Sequence of chain 6.C:
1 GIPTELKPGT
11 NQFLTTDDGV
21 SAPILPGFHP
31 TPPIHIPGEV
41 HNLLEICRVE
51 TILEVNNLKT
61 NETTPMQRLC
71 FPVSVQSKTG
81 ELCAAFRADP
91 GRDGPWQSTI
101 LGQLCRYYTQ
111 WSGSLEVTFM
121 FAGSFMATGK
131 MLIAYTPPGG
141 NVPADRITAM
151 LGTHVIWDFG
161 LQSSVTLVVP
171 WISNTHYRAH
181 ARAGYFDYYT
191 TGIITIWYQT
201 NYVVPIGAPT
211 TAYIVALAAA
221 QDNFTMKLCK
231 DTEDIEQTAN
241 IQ

Binding-site contacts:
Ligand atom CAM contacts residue TYR155 of chain 10.A at 3.9 Å (hydrophobic).
Ligand atom CAP contacts residue LEU113 of chain 10.A at 3.6 Å (hydrophobic).
Ligand atom CAQ contacts residue LEU113 of chain 10.A at 3.6 Å (hydrophobic).
Ligand atom CAS contacts residue TYR201 of chain 10.A at 3.9 Å (hydrophobic).
Ligand atom CAI contacts residue PHE135 of chain 10.A at 3.5 Å (hydrophobic).
Ligand atom CBA contacts residue ASN228 of chain 10.A at 3.7 Å.
Ligand atom CAJ contacts residue TYR155 of chain 10.A at 3.5 Å (hydrophobic).
Ligand atom NBD contacts residue ASN228 of chain 10.A at 3.7 Å.
Ligand atom CAF contacts residue ASP112 of chain 10.A at 3.9 Å.
Ligand atom CBB contacts residue LEU113 of chain 10.A at 3.7 Å (hydrophobic).
Ligand atom CBA contacts residue TRP203 of chain 10.A at 3.8 Å (hydrophobic).
Ligand atom CAD contacts residue PHE137 of chain 10.A at 3.9 Å (hydrophobic).
Ligand atom OAC contacts residue ASP112 of chain 10.A at 3.8 Å.
Ligand atom OAW contacts residue MET195 of chain 10.A at 3.4 Å.
Ligand atom NAU contacts residue MET114 of chain 10.A at 3.9 Å.
Ligand atom CAX contacts residue ASN228 of chain 10.A at 3.8 Å.
Ligand atom CAG contacts residue ASN228 of chain 10.A at 3.3 Å.
Ligand atom CAG contacts residue TRP203 of chain 10.A at 3.7 Å (hydrophobic).
Ligand atom CAR contacts residue TYR201 of chain 10.A at 3.5 Å (hydrophobic).
Ligand atom CAA contacts residue PRO177 of chain 10.A at 3.2 Å (hydrophobic).
Ligand atom CAG contacts residue GLN202 of chain 10.A at 3.5 Å.
Ligand atom CAZ contacts residue ILE111 of chain 10.A at 3.9 Å (hydrophobic).
Ligand atom CAN contacts residue ILE111 of chain 10.A at 3.8 Å (hydrophobic).
Ligand atom CAK contacts residue PHE135 of chain 10.A at 3.3 Å (hydrophobic).
Ligand atom CAF contacts residue MET114 of chain 10.A at 3.1 Å (hydrophobic).
Ligand atom CAN contacts residue PHE135 of chain 10.A at 3.8 Å (hydrophobic).
Ligand atom CAE contacts residue ASN228 of chain 10.A at 3.6 Å.
Ligand atom CAA contacts residue VAL179 of chain 10.A at 3.5 Å (hydrophobic).
Ligand atom CAL contacts residue TYR155 of chain 10.A at 3.4 Å (hydrophobic).
Ligand atom CAH contacts residue MET114 of chain 10.A at 3.5 Å (hydrophobic).
Ligand atom NAT contacts residue TYR155 of chain 10.A at 3.9 Å.
Ligand atom CAL contacts residue ILE111 of chain 10.A at 3.9 Å (hydrophobic).
Ligand atom CAR contacts residue ASN228 of chain 10.A at 3.7 Å.
Ligand atom OAC contacts residue LEU113 of chain 10.A at 3.4 Å (h-bond).
Ligand atom NBD contacts residue TRP203 of chain 10.A at 3.6 Å.
Ligand atom CAS contacts residue ASN228 of chain 10.A at 3.5 Å.
Ligand atom CAS contacts residue TRP203 of chain 10.A at 3.4 Å (hydrophobic).
Ligand atom CAO contacts residue MET230 of chain 10.A at 3.6 Å (hydrophobic).
Ligand atom NBC contacts residue ASN228 of chain 10.A at 3.7 Å.
Ligand atom CAE contacts residue GLN202 of chain 10.A at 3.6 Å.

Sequence of chain 10.A:
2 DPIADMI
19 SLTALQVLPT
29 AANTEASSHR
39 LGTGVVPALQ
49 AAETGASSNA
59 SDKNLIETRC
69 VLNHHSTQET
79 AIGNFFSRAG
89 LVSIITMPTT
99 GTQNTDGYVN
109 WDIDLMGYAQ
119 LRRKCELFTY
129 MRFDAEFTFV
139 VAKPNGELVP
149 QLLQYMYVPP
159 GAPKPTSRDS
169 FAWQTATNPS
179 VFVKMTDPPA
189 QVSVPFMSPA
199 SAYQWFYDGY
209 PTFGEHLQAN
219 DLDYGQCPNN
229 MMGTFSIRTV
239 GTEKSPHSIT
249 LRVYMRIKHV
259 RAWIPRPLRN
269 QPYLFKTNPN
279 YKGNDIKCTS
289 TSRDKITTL

Sequence of chain 10.C:
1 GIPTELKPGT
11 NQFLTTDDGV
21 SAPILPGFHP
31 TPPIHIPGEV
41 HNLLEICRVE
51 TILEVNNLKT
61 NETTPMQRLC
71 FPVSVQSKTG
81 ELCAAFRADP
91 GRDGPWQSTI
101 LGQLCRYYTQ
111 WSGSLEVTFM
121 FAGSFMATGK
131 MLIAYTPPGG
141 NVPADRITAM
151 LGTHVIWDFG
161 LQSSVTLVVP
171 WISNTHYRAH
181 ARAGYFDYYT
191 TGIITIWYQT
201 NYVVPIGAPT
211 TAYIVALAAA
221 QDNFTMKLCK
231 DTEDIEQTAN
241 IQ

This protein binds this small molecule.
Small molecule (SMILES): CCO/N=C/c1ccc(OCC[C@@H](C)CCN2CCN(c3ccncc3)C2=O)cc1